Sequence of chain 1.A:
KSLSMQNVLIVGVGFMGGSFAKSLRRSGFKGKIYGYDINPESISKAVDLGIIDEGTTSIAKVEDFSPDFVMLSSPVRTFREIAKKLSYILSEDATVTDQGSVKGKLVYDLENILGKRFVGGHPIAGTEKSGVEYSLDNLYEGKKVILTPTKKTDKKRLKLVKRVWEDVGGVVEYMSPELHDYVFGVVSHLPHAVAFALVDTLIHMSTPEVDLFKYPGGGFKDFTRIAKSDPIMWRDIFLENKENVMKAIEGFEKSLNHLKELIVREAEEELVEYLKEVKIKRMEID

A small-molecule ligand and the protein it binds are described below.
Small molecule (SMILES): O=C(O)CCc1ccc(O)cc1

Sequence of chain 1.C:
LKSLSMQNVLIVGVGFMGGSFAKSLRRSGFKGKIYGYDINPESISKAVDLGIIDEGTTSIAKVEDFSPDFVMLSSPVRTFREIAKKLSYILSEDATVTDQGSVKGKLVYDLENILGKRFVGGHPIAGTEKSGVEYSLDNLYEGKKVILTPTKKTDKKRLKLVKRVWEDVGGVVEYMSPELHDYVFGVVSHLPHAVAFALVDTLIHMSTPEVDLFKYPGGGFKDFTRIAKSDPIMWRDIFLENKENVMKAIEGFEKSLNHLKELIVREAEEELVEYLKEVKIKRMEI

Binding-site contacts:
Ligand atom C6 contacts residue NAD1 of chain 1.J at 3.7 Å.
Ligand atom C1 contacts residue GLY246 of chain 1.A at 4.0 Å.
Ligand atom C3 contacts residue ALA153 of chain 1.C at 4.0 Å (hydrophobic).
Ligand atom C1 contacts residue GLY245 of chain 1.A at 4.1 Å.
Ligand atom C3 contacts residue NAD1 of chain 1.J at 3.4 Å.
Ligand atom O4 contacts residue HIS150 of chain 1.C at 2.6 Å (h-bond).
Ligand atom O2 contacts residue ARG253 of chain 1.C at 2.8 Å (salt-bridge).
Ligand atom C9 contacts residue THR155 of chain 1.C at 4.0 Å.
Ligand atom C3 contacts residue GLY246 of chain 1.A at 4.1 Å.
Ligand atom C3 contacts residue HIS150 of chain 1.C at 3.7 Å.
Ligand atom C7 contacts residue GLY245 of chain 1.A at 4.0 Å.
Ligand atom C5 contacts residue MET261 of chain 1.C at 3.7 Å (hydrophobic).
Ligand atom C5 contacts residue TRP262 of chain 1.C at 3.9 Å (hydrophobic).
Ligand atom C8 contacts residue GLY247 of chain 1.A at 3.6 Å.
Ligand atom C6 contacts residue TRP262 of chain 1.C at 4.1 Å (hydrophobic).
Ligand atom C2 contacts residue NAD1 of chain 1.J at 3.6 Å.
Ligand atom C2 contacts residue GLY246 of chain 1.A at 3.6 Å.
Ligand atom C8 contacts residue HIS220 of chain 1.C at 4.0 Å.
Ligand atom O1 contacts residue ARG253 of chain 1.C at 2.9 Å (salt-bridge).
Ligand atom C9 contacts residue ARG253 of chain 1.C at 3.5 Å.
Ligand atom C7 contacts residue THR155 of chain 1.C at 4.0 Å.
Ligand atom C8 contacts residue GLY246 of chain 1.A at 3.5 Å.
Ligand atom C4 contacts residue SER129 of chain 1.C at 3.7 Å.
Ligand atom C4 contacts residue HIS150 of chain 1.C at 3.5 Å.
Ligand atom C3 contacts residue PRO151 of chain 1.C at 4.0 Å (hydrophobic).
Ligand atom O1 contacts residue THR155 of chain 1.C at 3.3 Å.
Ligand atom C2 contacts residue GLY245 of chain 1.A at 3.5 Å.
Ligand atom C9 contacts residue ILE254 of chain 1.C at 3.9 Å (hydrophobic).
Ligand atom C1 contacts residue NAD1 of chain 1.J at 3.6 Å.
Ligand atom C5 contacts residue SER129 of chain 1.C at 3.9 Å.
Ligand atom C4 contacts residue NAD1 of chain 1.J at 3.4 Å.
Ligand atom O2 contacts residue ILE254 of chain 1.C at 4.1 Å.
Ligand atom C7 contacts residue GLY154 of chain 1.C at 3.8 Å.
Ligand atom O4 contacts residue NAD1 of chain 1.J at 3.5 Å.
Ligand atom C7 contacts residue NAD1 of chain 1.J at 3.6 Å.
Ligand atom O4 contacts residue SER129 of chain 1.C at 2.7 Å (h-bond).
Ligand atom C5 contacts residue NAD1 of chain 1.J at 3.7 Å.
Ligand atom O1 contacts residue ILE254 of chain 1.C at 3.6 Å.
Ligand atom O1 contacts residue GLU156 of chain 1.C at 3.5 Å (salt-bridge).
Ligand atom C2 contacts residue ALA153 of chain 1.C at 3.5 Å (hydrophobic).